Binding-site contacts:
Ligand atom O8 contacts residue ALA379 of chain 1.B at 3.5 Å.
Ligand atom C1 contacts residue VAL242 of chain 1.B at 3.8 Å (hydrophobic).
Ligand atom C20 contacts residue ARG311 of chain 1.B at 3.3 Å.
Ligand atom C21 contacts residue ARG311 of chain 1.B at 3.8 Å.
Ligand atom C24 contacts residue TYR18 of chain 1.A at 3.4 Å (hydrophobic).
Ligand atom C17 contacts residue SER275 of chain 1.B at 3.5 Å.
Ligand atom C17 contacts residue PHE193 of chain 1.B at 3.7 Å (hydrophobic).
Ligand atom C20 contacts residue ALA245 of chain 1.B at 3.7 Å (hydrophobic).
Ligand atom C22 contacts residue PHE193 of chain 1.B at 3.6 Å (hydrophobic).
Ligand atom C23 contacts residue TYR18 of chain 1.A at 3.6 Å (hydrophobic).
Ligand atom O18 contacts residue PHE193 of chain 1.B at 3.7 Å.
Ligand atom C14 contacts residue ILE351 of chain 1.B at 3.6 Å (hydrophobic).
Ligand atom N26 contacts residue EDO1 of chain 1.M at 2.7 Å (h-bond).
Ligand atom C11 contacts residue HIS191 of chain 1.B at 3.3 Å.
Ligand atom O9 contacts residue TYR188 of chain 1.B at 3.0 Å (h-bond).
Ligand atom C15 contacts residue ILE351 of chain 1.B at 3.6 Å (hydrophobic).
Ligand atom C27 contacts residue PHE193 of chain 1.B at 3.5 Å (hydrophobic).
Ligand atom C20 contacts residue TYR18 of chain 1.A at 3.5 Å (hydrophobic).
Ligand atom N26 contacts residue ARG196 of chain 1.B at 3.8 Å.
Ligand atom C25 contacts residue EDO1 of chain 1.M at 3.7 Å.
Ligand atom C20 contacts residue ALA244 of chain 1.B at 3.5 Å (hydrophobic).
Ligand atom C25 contacts residue ARG196 of chain 1.B at 3.5 Å.
Ligand atom C27 contacts residue EDO1 of chain 1.M at 3.4 Å.
Ligand atom C2 contacts residue VAL242 of chain 1.B at 3.8 Å (hydrophobic).
Ligand atom C12 contacts residue HIS191 of chain 1.B at 3.4 Å.
Ligand atom C24 contacts residue ASP219 of chain 1.B at 3.5 Å.
Ligand atom C27 contacts residue ARG311 of chain 1.B at 3.7 Å.
Ligand atom O18 contacts residue ILE351 of chain 1.B at 3.7 Å.
Ligand atom O9 contacts residue ALA379 of chain 1.B at 3.8 Å.
Ligand atom C14 contacts residue SER275 of chain 1.B at 3.7 Å.
Ligand atom C23 contacts residue ASP219 of chain 1.B at 3.3 Å.
Ligand atom C25 contacts residue TYR18 of chain 1.A at 3.8 Å (hydrophobic).
Ligand atom O18 contacts residue ARG311 of chain 1.B at 3.8 Å.
Ligand atom N26 contacts residue PHE193 of chain 1.B at 3.6 Å.
Ligand atom C23 contacts residue PHE193 of chain 1.B at 3.7 Å (hydrophobic).
Ligand atom C19 contacts residue ALA244 of chain 1.B at 3.4 Å (hydrophobic).
Ligand atom C5 contacts residue ILE309 of chain 1.B at 3.8 Å (hydrophobic).
Ligand atom O18 contacts residue SER275 of chain 1.B at 2.8 Å (h-bond).
Ligand atom C21 contacts residue PHE193 of chain 1.B at 3.4 Å (hydrophobic).
Ligand atom C17 contacts residue ALA244 of chain 1.B at 3.8 Å (hydrophobic).

Sequence of chain 1.B:
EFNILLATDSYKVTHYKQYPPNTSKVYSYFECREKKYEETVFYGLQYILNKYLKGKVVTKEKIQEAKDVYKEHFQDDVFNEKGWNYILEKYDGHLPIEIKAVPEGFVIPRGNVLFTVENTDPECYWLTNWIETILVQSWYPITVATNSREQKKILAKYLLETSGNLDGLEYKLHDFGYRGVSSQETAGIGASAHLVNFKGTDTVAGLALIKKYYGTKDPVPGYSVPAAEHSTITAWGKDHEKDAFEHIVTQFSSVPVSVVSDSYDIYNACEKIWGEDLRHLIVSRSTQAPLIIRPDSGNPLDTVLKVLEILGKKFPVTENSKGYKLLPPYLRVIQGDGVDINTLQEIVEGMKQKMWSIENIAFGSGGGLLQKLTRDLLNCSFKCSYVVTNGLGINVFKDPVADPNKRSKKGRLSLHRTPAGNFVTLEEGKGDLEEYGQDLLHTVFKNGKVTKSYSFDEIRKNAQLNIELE

Sequence of chain 1.A:
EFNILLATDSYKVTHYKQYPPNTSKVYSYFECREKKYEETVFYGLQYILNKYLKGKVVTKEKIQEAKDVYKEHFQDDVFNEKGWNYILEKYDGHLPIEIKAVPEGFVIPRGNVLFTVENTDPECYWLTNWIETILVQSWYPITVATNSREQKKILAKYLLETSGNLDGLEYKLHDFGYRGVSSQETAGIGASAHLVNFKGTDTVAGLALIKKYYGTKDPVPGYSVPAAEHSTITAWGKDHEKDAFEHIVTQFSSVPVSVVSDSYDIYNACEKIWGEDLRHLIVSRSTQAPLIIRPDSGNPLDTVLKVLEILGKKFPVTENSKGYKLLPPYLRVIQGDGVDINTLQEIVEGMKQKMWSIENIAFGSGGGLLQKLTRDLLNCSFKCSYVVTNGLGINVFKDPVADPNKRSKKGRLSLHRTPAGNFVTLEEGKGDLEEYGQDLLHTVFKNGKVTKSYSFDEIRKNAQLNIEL

A protein and the small-molecule ligand that binds it are described below.
Small molecule (SMILES): O=C(Nc1ccc(S(=O)(=O)c2ccccc2)cc1)[C@H]1C[C@@H]1c1cccnc1